Sequence of chain 1.A:
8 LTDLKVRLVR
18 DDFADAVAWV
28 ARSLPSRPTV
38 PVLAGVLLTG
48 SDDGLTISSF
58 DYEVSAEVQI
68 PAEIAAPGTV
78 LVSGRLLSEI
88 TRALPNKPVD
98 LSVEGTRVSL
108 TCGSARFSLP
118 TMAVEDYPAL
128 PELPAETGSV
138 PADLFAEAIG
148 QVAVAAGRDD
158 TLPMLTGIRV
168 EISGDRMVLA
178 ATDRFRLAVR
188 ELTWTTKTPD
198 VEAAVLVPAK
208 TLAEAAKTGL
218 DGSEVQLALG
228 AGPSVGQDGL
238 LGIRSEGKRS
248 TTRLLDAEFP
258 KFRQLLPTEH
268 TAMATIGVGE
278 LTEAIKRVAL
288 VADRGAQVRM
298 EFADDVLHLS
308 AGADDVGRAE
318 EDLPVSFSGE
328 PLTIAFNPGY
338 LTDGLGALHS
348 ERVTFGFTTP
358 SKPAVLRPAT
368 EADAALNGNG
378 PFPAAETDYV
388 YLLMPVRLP

Binding-site contacts:
Ligand atom CG contacts residue PRO392 of chain 1.A at 3.8 Å (hydrophobic).
Ligand atom N contacts residue VAL393 of chain 1.A at 3.6 Å.
Ligand atom CH3 contacts residue VAL393 of chain 1.A at 3.8 Å (hydrophobic).
Ligand atom NE1 contacts residue ARG181 of chain 1.A at 3.4 Å (salt-bridge).
Ligand atom O contacts residue PHE182 of chain 1.A at 3.7 Å.
Ligand atom CA contacts residue ARG181 of chain 1.A at 3.7 Å.
Ligand atom O contacts residue ARG394 of chain 1.A at 2.6 Å (salt-bridge).
Ligand atom O contacts residue LEU262 of chain 1.A at 3.4 Å.
Ligand atom C contacts residue ARG181 of chain 1.A at 3.6 Å.
Ligand atom O contacts residue MET391 of chain 1.A at 3.3 Å.
Ligand atom CZ3 contacts residue ARG181 of chain 1.A at 3.7 Å.
Ligand atom N contacts residue MET391 of chain 1.A at 3.9 Å.
Ligand atom C contacts residue MET391 of chain 1.A at 3.6 Å (hydrophobic).
Ligand atom CB contacts residue ARG181 of chain 1.A at 3.5 Å.
Ligand atom N contacts residue ARG181 of chain 1.A at 2.8 Å (salt-bridge).
Ligand atom CD2 contacts residue MET391 of chain 1.A at 3.6 Å (hydrophobic).
Ligand atom CA contacts residue ARG181 of chain 1.A at 3.5 Å.
Ligand atom O contacts residue VAL393 of chain 1.A at 3.6 Å.
Ligand atom C contacts residue ARG394 of chain 1.A at 3.4 Å.
Ligand atom CD1 contacts residue THR179 of chain 1.A at 3.7 Å.
Ligand atom CG contacts residue ARG181 of chain 1.A at 3.5 Å.
Ligand atom NE2 contacts residue PRO392 of chain 1.A at 3.1 Å (h-bond).
Ligand atom C contacts residue MET391 of chain 1.A at 3.5 Å (hydrophobic).
Ligand atom CD1 contacts residue ARG181 of chain 1.A at 3.8 Å.
Ligand atom O contacts residue ARG181 of chain 1.A at 2.9 Å (salt-bridge).
Ligand atom CB contacts residue PRO392 of chain 1.A at 3.5 Å (hydrophobic).
Ligand atom CH3 contacts residue ARG394 of chain 1.A at 3.8 Å.
Ligand atom CD1 contacts residue PHE182 of chain 1.A at 3.6 Å (hydrophobic).
Ligand atom CD1 contacts residue ARG394 of chain 1.A at 3.8 Å.
Ligand atom CZ2 contacts residue PRO257 of chain 1.A at 3.9 Å (hydrophobic).
Ligand atom CA contacts residue PRO392 of chain 1.A at 3.7 Å (hydrophobic).
Ligand atom CB contacts residue MET391 of chain 1.A at 3.8 Å (hydrophobic).
Ligand atom CD1 contacts residue ARG183 of chain 1.A at 3.6 Å.
Ligand atom OE1 contacts residue ASN334 of chain 1.A at 3.8 Å.
Ligand atom C contacts residue VAL393 of chain 1.A at 3.5 Å (hydrophobic).
Ligand atom N contacts residue PRO392 of chain 1.A at 2.9 Å (h-bond).
Ligand atom O contacts residue MET391 of chain 1.A at 3.0 Å.
Ligand atom CD1 contacts residue ARG181 of chain 1.A at 3.7 Å.
Ligand atom OE1 contacts residue VAL393 of chain 1.A at 3.5 Å.
Ligand atom NE2 contacts residue MET391 of chain 1.A at 2.9 Å (h-bond).

The small molecule below binds the protein below.
Small molecule (SMILES): CC(=O)N[C@@H](CCC(N)=O)C(=O)N[C@@H](CC(C)C)C(=O)N1CCC[C@H]1C(=O)N[C@@H](CC(C)C)C(=O)N[C@@H](Cc1c[nH]c2ccccc12)C(=O)NCC(N)=O